This small molecule binds to this protein.
Small molecule (SMILES): CC(=O)N[C@@H]1[C@@H](O)[C@H](O)[C@@H](CO)O[C@H]1O

Binding-site contacts:
Ligand atom C5 contacts residue ASN603 of chain 1.A at 3.7 Å.
Ligand atom O5 contacts residue ASN603 of chain 1.A at 2.4 Å (h-bond).
Ligand atom C3 contacts residue ASN603 of chain 1.A at 3.8 Å.
Ligand atom C1 contacts residue ASN603 of chain 1.A at 1.4 Å.
Ligand atom O6 contacts residue ASN603 of chain 1.A at 3.4 Å (h-bond).
Ligand atom N2 contacts residue ASN603 of chain 1.A at 2.9 Å (h-bond).
Ligand atom C4 contacts residue ASN603 of chain 1.A at 4.3 Å.
Ligand atom C7 contacts residue ASN603 of chain 1.A at 4.0 Å.
Ligand atom C6 contacts residue ASN603 of chain 1.A at 4.1 Å.
Ligand atom C2 contacts residue ASN603 of chain 1.A at 2.5 Å.

Sequence of chain 1.A:
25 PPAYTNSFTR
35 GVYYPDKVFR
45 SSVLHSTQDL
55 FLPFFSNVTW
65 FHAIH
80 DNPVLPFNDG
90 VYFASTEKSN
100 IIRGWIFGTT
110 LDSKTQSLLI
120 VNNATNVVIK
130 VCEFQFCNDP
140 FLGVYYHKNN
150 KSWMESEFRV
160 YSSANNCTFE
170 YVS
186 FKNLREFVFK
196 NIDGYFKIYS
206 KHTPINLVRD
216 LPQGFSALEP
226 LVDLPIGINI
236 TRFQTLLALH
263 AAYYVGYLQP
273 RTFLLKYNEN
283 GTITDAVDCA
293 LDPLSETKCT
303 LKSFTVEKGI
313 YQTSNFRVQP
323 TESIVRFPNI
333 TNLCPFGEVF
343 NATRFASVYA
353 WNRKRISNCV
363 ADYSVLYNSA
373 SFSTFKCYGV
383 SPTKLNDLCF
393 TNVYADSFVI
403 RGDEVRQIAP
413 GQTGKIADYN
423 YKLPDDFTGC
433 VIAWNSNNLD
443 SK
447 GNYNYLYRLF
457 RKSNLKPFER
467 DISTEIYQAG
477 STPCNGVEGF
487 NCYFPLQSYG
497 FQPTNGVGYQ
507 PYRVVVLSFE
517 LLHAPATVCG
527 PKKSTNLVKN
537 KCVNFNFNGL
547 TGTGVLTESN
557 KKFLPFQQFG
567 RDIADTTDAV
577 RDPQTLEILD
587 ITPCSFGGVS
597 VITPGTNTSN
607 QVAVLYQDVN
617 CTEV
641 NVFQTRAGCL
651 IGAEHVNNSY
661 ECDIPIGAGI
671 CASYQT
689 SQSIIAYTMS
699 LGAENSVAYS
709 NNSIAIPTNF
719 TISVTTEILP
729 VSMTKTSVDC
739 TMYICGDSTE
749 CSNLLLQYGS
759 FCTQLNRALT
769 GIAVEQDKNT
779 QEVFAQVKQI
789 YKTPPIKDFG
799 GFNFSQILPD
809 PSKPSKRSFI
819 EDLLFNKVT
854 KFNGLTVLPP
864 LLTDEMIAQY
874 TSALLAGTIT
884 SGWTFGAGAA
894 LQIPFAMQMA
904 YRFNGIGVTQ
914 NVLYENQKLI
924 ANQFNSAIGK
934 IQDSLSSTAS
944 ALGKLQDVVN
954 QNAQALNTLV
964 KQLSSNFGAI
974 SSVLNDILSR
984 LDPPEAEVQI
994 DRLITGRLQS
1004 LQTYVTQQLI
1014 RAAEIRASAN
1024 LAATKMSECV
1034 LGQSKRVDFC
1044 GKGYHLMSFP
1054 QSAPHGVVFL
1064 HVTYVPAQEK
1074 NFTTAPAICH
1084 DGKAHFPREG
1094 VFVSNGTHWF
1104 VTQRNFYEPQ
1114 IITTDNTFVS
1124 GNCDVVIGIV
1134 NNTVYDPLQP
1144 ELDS